Binding-site contacts:
Ligand atom CAB contacts residue HIS182 of chain 1.A at 3.5 Å.
Ligand atom NAD contacts residue HIS182 of chain 1.A at 3.1 Å.
Ligand atom OAH contacts residue PHE179 of chain 1.A at 3.6 Å.
Ligand atom OAN contacts residue LYS235 of chain 1.A at 3.5 Å (salt-bridge).
Ligand atom NAD contacts residue PHE179 of chain 1.A at 4.0 Å.
Ligand atom CAG contacts residue PHE179 of chain 1.A at 3.6 Å (hydrophobic).
Ligand atom CAE contacts residue ASN192 of chain 1.A at 4.1 Å.
Ligand atom CAA contacts residue EDO1 of chain 1.J at 4.1 Å.
Ligand atom CAE contacts residue PHE179 of chain 1.A at 3.7 Å (hydrophobic).
Ligand atom OAI contacts residue LYS200 of chain 1.A at 2.9 Å (salt-bridge).
Ligand atom CAF contacts residue HIS270 of chain 1.A at 3.6 Å.
Ligand atom CAL contacts residue PHE179 of chain 1.A at 3.9 Å (hydrophobic).
Ligand atom CAG contacts residue LYS200 of chain 1.A at 3.8 Å.
Ligand atom CAC contacts residue PHE179 of chain 1.A at 3.7 Å (hydrophobic).
Ligand atom OAH contacts residue LYS200 of chain 1.A at 4.0 Å.
Ligand atom NAD contacts residue EDO1 of chain 1.J at 3.8 Å.
Ligand atom CAF contacts residue TRP202 of chain 1.A at 3.9 Å (hydrophobic).
Ligand atom NAJ contacts residue EDO1 of chain 1.J at 3.6 Å (h-bond).
Ligand atom CAB contacts residue EDO1 of chain 1.J at 3.6 Å.
Ligand atom OAN contacts residue PHE179 of chain 1.A at 3.7 Å.
Ligand atom OAH contacts residue TYR126 of chain 1.A at 2.8 Å (h-bond).
Ligand atom CAE contacts residue TRP202 of chain 1.A at 3.8 Å (hydrophobic).
Ligand atom CAF contacts residue NI1 of chain 1.M at 2.9 Å.
Ligand atom CAA contacts residue PHE179 of chain 1.A at 3.6 Å (hydrophobic).
Ligand atom CAF contacts residue HIS182 of chain 1.A at 4.1 Å.
Ligand atom CAB contacts residue PHE179 of chain 1.A at 4.0 Å (hydrophobic).
Ligand atom NAD contacts residue HIS270 of chain 1.A at 3.5 Å (h-bond).
Ligand atom OAN contacts residue ALA180 of chain 1.A at 3.3 Å (h-bond).
Ligand atom NAD contacts residue NI1 of chain 1.M at 2.3 Å (h-bond).
Ligand atom CAL contacts residue LYS235 of chain 1.A at 3.9 Å.
Ligand atom NAJ contacts residue NI1 of chain 1.M at 3.6 Å (h-bond).
Ligand atom OAI contacts residue PHE179 of chain 1.A at 4.1 Å.
Ligand atom CAB contacts residue NI1 of chain 1.M at 3.3 Å.
Ligand atom OAN contacts residue GLN78 of chain 1.A at 4.1 Å.
Ligand atom OAH contacts residue TYR171 of chain 1.A at 4.1 Å.
Ligand atom CAL contacts residue HIS182 of chain 1.A at 4.0 Å.
Ligand atom CAA contacts residue TYR126 of chain 1.A at 3.8 Å (hydrophobic).
Ligand atom CAF contacts residue PHE179 of chain 1.A at 3.8 Å (hydrophobic).
Ligand atom CAG contacts residue TYR126 of chain 1.A at 3.8 Å (hydrophobic).
Ligand atom NAJ contacts residue HIS182 of chain 1.A at 3.3 Å (h-bond).

This protein binds this small molecule.
Small molecule (SMILES): O=C(O)c1ccnc(NCCCO)c1

Sequence of chain 1.A:
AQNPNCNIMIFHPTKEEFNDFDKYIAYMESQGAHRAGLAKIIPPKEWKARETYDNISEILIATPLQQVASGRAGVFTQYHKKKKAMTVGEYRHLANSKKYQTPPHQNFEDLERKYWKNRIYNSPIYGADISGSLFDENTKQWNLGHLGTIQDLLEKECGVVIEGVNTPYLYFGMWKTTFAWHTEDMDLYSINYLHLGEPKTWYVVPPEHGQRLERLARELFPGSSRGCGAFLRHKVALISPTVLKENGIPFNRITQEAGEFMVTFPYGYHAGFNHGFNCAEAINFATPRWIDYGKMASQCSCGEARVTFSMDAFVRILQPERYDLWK